Binding-site contacts:
Ligand atom C6 contacts residue ARG77 of chain 1.F at 4.3 Å.
Ligand atom C2 contacts residue GLY78 of chain 1.F at 4.1 Å.
Ligand atom C3 contacts residue VAL296 of chain 1.F at 3.7 Å (hydrophobic).
Ligand atom C8 contacts residue ARG77 of chain 1.F at 4.1 Å.
Ligand atom O8 contacts residue GLU87 of chain 1.F at 3.9 Å.
Ligand atom O4 contacts residue ILE79 of chain 1.F at 3.6 Å (h-bond).
Ligand atom O1A contacts residue ARG77 of chain 1.F at 3.0 Å (salt-bridge).
Ligand atom O4 contacts residue THR291 of chain 1.F at 3.4 Å.
Ligand atom O8 contacts residue TYR72 of chain 1.F at 3.9 Å.
Ligand atom O1A contacts residue SER89 of chain 1.F at 4.1 Å.
Ligand atom C5 contacts residue TYR72 of chain 1.F at 3.5 Å (hydrophobic).
Ligand atom O1B contacts residue TYR72 of chain 1.F at 4.4 Å.
Ligand atom O3 contacts residue VAL296 of chain 1.F at 4.3 Å.
Ligand atom O1A contacts residue GLY78 of chain 1.F at 3.7 Å.
Ligand atom O3 contacts residue GLY78 of chain 1.F at 3.6 Å.
Ligand atom C1 contacts residue GLY78 of chain 1.F at 4.1 Å.
Ligand atom C10 contacts residue TYR72 of chain 1.F at 4.1 Å (hydrophobic).
Ligand atom C6 contacts residue ASN93 of chain 1.F at 3.1 Å.
Ligand atom O4 contacts residue GLY78 of chain 1.F at 3.2 Å.
Ligand atom O8 contacts residue ARG77 of chain 1.F at 3.1 Å (salt-bridge).
Ligand atom O1B contacts residue ARG77 of chain 1.F at 2.5 Å (salt-bridge).
Ligand atom C3 contacts residue GLY78 of chain 1.F at 4.1 Å.
Ligand atom C6 contacts residue TYR72 of chain 1.F at 3.8 Å (hydrophobic).
Ligand atom C4 contacts residue GLY78 of chain 1.F at 3.4 Å.
Ligand atom O4 contacts residue HIS298 of chain 1.F at 3.0 Å (h-bond).
Ligand atom O4 contacts residue ASN80 of chain 1.F at 4.0 Å.
Ligand atom C5 contacts residue ASN93 of chain 1.F at 4.1 Å.
Ligand atom O1A contacts residue TYR72 of chain 1.F at 3.1 Å.
Ligand atom C1 contacts residue ARG77 of chain 1.F at 3.1 Å.
Ligand atom O1B contacts residue SER89 of chain 1.F at 3.5 Å (h-bond).
Ligand atom C1 contacts residue SER89 of chain 1.F at 4.2 Å.
Ligand atom C3 contacts residue GLY78 of chain 1.F at 3.9 Å.
Ligand atom N5 contacts residue TYR72 of chain 1.F at 3.0 Å (h-bond).
Ligand atom C4 contacts residue TYR72 of chain 1.F at 3.4 Å (hydrophobic).
Ligand atom C1 contacts residue TYR72 of chain 1.F at 4.0 Å (hydrophobic).
Ligand atom C4 contacts residue HIS298 of chain 1.F at 4.0 Å.
Ligand atom O4 contacts residue TYR72 of chain 1.F at 3.8 Å.
Ligand atom C3 contacts residue HIS298 of chain 1.F at 4.1 Å.
Ligand atom C3 contacts residue ARG77 of chain 1.F at 4.1 Å.
Ligand atom O6 contacts residue ASN93 of chain 1.F at 3.0 Å (h-bond).

Sequence of chain 1.F:
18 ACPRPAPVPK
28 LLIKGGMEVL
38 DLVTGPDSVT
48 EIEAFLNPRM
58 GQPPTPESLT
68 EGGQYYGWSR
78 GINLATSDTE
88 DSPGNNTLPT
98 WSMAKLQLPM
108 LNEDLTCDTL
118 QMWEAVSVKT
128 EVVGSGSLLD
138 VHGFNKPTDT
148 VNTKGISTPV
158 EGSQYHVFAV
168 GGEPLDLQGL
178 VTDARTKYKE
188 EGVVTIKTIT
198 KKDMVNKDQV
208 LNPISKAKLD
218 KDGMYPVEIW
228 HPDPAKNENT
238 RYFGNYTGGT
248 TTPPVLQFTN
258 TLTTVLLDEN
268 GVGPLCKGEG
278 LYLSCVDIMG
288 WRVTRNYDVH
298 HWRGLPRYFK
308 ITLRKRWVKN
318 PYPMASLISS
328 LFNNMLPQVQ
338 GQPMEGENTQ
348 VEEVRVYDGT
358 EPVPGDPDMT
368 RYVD

A small-molecule ligand and the protein it binds are described below.
Small molecule (SMILES): CC(=O)N[C@@H]1[C@@H](O[C@@H]2O[C@H](CO)[C@H](O)[C@H](O[C@]3(C(=O)O)C[C@H](O)[C@@H](NC(C)=O)[C@H]([C@H](O)[C@H](O)CO)O3)[C@H]2O)[C@H](O)[C@@H](CO[C@]2(C(=O)O)C[C@H](O)[C@@H](NC(C)=O)[C@H]([C@H](O)[C@H](O)CO)O2)O[C@H]1O